This small molecule binds to this protein.
Small molecule (SMILES): CC(=O)N[C@@H]1[C@@H](O)[C@H](O)[C@@H](CO)O[C@H]1O

Sequence of chain 1.B:
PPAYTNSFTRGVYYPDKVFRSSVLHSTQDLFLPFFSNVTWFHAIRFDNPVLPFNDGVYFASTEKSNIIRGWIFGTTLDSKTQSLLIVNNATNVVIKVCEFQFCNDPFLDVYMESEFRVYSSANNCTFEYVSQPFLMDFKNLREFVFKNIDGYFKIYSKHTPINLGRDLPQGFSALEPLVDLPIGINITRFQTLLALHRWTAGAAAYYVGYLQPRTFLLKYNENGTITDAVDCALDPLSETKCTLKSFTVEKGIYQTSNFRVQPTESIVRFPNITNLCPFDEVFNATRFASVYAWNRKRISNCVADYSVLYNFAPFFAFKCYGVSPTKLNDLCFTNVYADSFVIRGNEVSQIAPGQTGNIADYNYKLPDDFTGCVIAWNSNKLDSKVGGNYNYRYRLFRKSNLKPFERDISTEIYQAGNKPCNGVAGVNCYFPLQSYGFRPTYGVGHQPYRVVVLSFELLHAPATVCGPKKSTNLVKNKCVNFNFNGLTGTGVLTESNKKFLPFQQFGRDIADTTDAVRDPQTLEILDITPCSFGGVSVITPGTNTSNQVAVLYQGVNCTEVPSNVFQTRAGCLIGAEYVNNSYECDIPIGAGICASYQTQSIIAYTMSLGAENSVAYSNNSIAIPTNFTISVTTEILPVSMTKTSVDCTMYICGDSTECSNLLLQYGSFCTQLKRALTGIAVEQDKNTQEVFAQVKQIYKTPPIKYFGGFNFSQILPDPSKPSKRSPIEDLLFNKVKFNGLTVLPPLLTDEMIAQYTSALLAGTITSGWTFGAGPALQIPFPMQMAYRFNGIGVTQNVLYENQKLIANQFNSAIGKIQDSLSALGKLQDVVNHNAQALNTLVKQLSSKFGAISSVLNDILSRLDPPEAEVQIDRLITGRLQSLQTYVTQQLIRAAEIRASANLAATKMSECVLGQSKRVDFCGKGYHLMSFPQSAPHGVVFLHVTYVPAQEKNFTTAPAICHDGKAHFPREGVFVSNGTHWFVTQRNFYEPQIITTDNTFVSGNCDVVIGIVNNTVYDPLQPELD

Binding-site contacts:
Ligand atom O5 contacts residue ASN655 of chain 1.B at 2.4 Å (h-bond).
Ligand atom C2 contacts residue ASN655 of chain 1.B at 2.4 Å.
Ligand atom C3 contacts residue ASN655 of chain 1.B at 3.8 Å.
Ligand atom C7 contacts residue ASN655 of chain 1.B at 3.5 Å.
Ligand atom O7 contacts residue ASN655 of chain 1.B at 3.8 Å.
Ligand atom C1 contacts residue ASN655 of chain 1.B at 1.4 Å.
Ligand atom N2 contacts residue ASN655 of chain 1.B at 2.9 Å (h-bond).
Ligand atom C5 contacts residue ASN655 of chain 1.B at 3.7 Å.
Ligand atom C4 contacts residue ASN655 of chain 1.B at 4.2 Å.
Ligand atom C8 contacts residue TYR653 of chain 1.B at 3.8 Å (hydrophobic).